A small-molecule ligand and the protein it binds are described below.
Small molecule (SMILES): O=P(O)(O)OC[C@H]1O[C@](O)(COP(=O)(O)O)[C@@H](O)[C@@H]1O

Sequence of chain 1.H:
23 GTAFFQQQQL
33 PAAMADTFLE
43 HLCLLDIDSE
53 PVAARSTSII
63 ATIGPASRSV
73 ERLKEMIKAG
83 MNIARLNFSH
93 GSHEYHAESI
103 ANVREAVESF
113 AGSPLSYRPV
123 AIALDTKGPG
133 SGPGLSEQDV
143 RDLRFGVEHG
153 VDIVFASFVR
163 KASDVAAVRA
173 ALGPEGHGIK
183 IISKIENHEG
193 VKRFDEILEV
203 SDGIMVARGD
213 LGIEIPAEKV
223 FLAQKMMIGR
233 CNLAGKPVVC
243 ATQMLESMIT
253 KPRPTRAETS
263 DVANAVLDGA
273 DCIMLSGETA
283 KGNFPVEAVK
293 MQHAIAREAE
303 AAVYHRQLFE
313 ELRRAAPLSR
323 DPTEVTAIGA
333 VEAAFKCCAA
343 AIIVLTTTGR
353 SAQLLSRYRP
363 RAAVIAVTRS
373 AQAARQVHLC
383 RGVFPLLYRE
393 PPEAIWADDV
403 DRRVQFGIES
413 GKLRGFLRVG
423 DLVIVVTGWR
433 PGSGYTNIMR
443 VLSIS

Binding-site contacts:
Ligand atom O1P contacts residue ARG405 of chain 1.H at 2.9 Å (salt-bridge).
Ligand atom O1 contacts residue GLY434 of chain 1.H at 3.6 Å.
Ligand atom O1 contacts residue PRO433 of chain 1.H at 3.7 Å.
Ligand atom O4 contacts residue THR438 of chain 1.H at 3.7 Å.
Ligand atom O2 contacts residue LEU347 of chain 1.H at 3.7 Å.
Ligand atom O6P contacts residue THR350 of chain 1.H at 2.7 Å (h-bond).
Ligand atom O4P contacts residue THR348 of chain 1.H at 2.5 Å (h-bond).
Ligand atom O6P contacts residue SER435 of chain 1.H at 3.3 Å.
Ligand atom O4 contacts residue GLY434 of chain 1.H at 2.3 Å (h-bond).
Ligand atom O2 contacts residue GLY430 of chain 1.H at 3.4 Å (h-bond).
Ligand atom C3 contacts residue ARG432 of chain 1.H at 3.1 Å.
Ligand atom O2P contacts residue ARG405 of chain 1.H at 2.6 Å (salt-bridge).
Ligand atom O3P contacts residue GLY434 of chain 1.H at 2.8 Å (h-bond).
Ligand atom O6P contacts residue THR349 of chain 1.H at 3.2 Å (h-bond).
Ligand atom O4P contacts residue ARG352 of chain 1.H at 3.7 Å.
Ligand atom P2 contacts residue THR349 of chain 1.H at 3.7 Å.
Ligand atom P2 contacts residue SER353 of chain 1.H at 3.6 Å.
Ligand atom O6P contacts residue THR348 of chain 1.H at 3.7 Å.
Ligand atom P2 contacts residue THR348 of chain 1.H at 3.6 Å.
Ligand atom O4 contacts residue GLY436 of chain 1.H at 3.4 Å (h-bond).
Ligand atom O4P contacts residue SER353 of chain 1.H at 2.7 Å (h-bond).
Ligand atom O3P contacts residue PRO433 of chain 1.H at 3.7 Å.
Ligand atom O5P contacts residue GLY436 of chain 1.H at 2.9 Å (h-bond).
Ligand atom O5 contacts residue LEU347 of chain 1.H at 3.6 Å.
Ligand atom O6 contacts residue THR349 of chain 1.H at 3.2 Å (h-bond).
Ligand atom C5 contacts residue GLY434 of chain 1.H at 3.6 Å.
Ligand atom O6 contacts residue SER435 of chain 1.H at 3.7 Å.
Ligand atom C6 contacts residue SER353 of chain 1.H at 3.7 Å.
Ligand atom O1P contacts residue TRP398 of chain 1.H at 2.7 Å (h-bond).
Ligand atom O6 contacts residue THR348 of chain 1.H at 3.7 Å.
Ligand atom O4 contacts residue SER435 of chain 1.H at 3.6 Å.
Ligand atom P1 contacts residue ARG405 of chain 1.H at 3.6 Å.
Ligand atom O5P contacts residue SER353 of chain 1.H at 3.6 Å (h-bond).
Ligand atom C6 contacts residue LEU347 of chain 1.H at 3.6 Å (hydrophobic).
Ligand atom C6 contacts residue THR438 of chain 1.H at 3.6 Å.
Ligand atom C3 contacts residue GLY434 of chain 1.H at 3.3 Å.
Ligand atom O3 contacts residue ARG432 of chain 1.H at 2.5 Å (salt-bridge).
Ligand atom C4 contacts residue GLY434 of chain 1.H at 3.2 Å.
Ligand atom O3 contacts residue GLY430 of chain 1.H at 3.2 Å.
Ligand atom O4 contacts residue TYR437 of chain 1.H at 2.8 Å (h-bond).